Binding-site contacts:
Ligand atom C34 contacts residue SER55 of chain 1.A at 4.3 Å.
Ligand atom C31 contacts residue MET38 of chain 1.A at 4.2 Å (hydrophobic).
Ligand atom C3 contacts residue LEU58 of chain 1.A at 4.3 Å (hydrophobic).
Ligand atom O13 contacts residue LEU18 of chain 1.A at 3.8 Å.
Ligand atom C33 contacts residue TRP51 of chain 1.A at 4.4 Å (hydrophobic).
Ligand atom C3 contacts residue ILE22 of chain 1.A at 4.3 Å (hydrophobic).
Ligand atom C33 contacts residue LEU58 of chain 1.A at 4.0 Å (hydrophobic).
Ligand atom C34 contacts residue TRP51 of chain 1.A at 4.4 Å (hydrophobic).
Ligand atom C21 contacts residue ILE22 of chain 1.A at 4.1 Å (hydrophobic).
Ligand atom O32 contacts residue LEU37 of chain 1.A at 4.0 Å.
Ligand atom C31 contacts residue SER55 of chain 1.A at 4.4 Å.
Ligand atom O11 contacts residue LEU18 of chain 1.A at 4.4 Å.
Ligand atom C32 contacts residue TRP51 of chain 1.A at 4.4 Å (hydrophobic).
Ligand atom O32 contacts residue MET38 of chain 1.A at 4.5 Å.
Ligand atom O32 contacts residue TRP51 of chain 1.A at 4.0 Å.
Ligand atom C33 contacts residue SER55 of chain 1.A at 3.5 Å.
Ligand atom C35 contacts residue LEU58 of chain 1.A at 4.3 Å (hydrophobic).
Ligand atom C3 contacts residue MET38 of chain 1.A at 4.2 Å (hydrophobic).
Ligand atom O31 contacts residue MET38 of chain 1.A at 3.3 Å (h-bond).

A small-molecule ligand and the protein it binds are described below.
Small molecule (SMILES): CCCCC(=O)OC[C@H](COP(=O)(O)O)OC=O

Sequence of chain 1.A:
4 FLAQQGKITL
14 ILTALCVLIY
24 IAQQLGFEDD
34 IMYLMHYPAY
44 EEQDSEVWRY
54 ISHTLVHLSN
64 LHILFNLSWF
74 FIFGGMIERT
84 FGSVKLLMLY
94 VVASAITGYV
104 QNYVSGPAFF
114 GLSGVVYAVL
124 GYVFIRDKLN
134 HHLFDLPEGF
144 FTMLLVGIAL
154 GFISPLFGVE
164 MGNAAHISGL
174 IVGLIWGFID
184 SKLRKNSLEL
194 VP